Sequence of chain 1.C:
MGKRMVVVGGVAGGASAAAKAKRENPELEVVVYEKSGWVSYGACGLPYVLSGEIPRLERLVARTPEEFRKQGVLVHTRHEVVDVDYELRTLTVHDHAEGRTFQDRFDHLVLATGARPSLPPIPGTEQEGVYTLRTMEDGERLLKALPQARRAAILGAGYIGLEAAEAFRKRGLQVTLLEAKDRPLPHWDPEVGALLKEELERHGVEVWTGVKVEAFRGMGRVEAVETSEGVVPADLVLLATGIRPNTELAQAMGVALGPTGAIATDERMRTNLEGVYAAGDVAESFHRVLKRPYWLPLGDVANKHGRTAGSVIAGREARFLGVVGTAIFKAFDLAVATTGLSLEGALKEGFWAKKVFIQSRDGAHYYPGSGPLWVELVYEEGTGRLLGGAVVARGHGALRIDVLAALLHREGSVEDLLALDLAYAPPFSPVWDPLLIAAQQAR

Sequence of chain 2.D:
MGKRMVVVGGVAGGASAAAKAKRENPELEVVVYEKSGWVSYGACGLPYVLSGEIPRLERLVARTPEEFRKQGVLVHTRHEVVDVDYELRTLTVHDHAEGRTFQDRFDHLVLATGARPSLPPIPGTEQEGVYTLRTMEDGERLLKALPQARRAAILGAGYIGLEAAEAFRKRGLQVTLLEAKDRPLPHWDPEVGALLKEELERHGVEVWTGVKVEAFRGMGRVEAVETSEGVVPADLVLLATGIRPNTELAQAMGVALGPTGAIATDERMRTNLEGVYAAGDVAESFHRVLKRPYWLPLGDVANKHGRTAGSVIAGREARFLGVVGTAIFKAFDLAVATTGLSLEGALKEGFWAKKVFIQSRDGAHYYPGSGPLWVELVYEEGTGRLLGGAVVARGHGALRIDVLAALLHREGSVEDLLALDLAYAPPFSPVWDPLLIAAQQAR

A small-molecule ligand and the protein it binds are described below.
Small molecule (SMILES): CC1=CC(=O)c2ccccc2C1=O

Binding-site contacts:
Ligand atom C6K contacts residue PRO430 of chain 2.D at 3.5 Å (hydrophobic).
Ligand atom C10 contacts residue HIS365 of chain 2.D at 4.0 Å.
Ligand atom C10 contacts residue COA1 of chain 1.L at 4.5 Å.
Ligand atom C8K contacts residue COA1 of chain 1.L at 3.8 Å.
Ligand atom O4K contacts residue HIS365 of chain 2.D at 4.3 Å.
Ligand atom C11 contacts residue COA1 of chain 1.L at 4.1 Å.
Ligand atom C9K contacts residue HIS365 of chain 2.D at 4.1 Å.
Ligand atom C7K contacts residue VAL431 of chain 2.D at 3.5 Å (hydrophobic).
Ligand atom C6K contacts residue VAL431 of chain 2.D at 3.8 Å (hydrophobic).
Ligand atom C7K contacts residue TYR424 of chain 2.D at 4.3 Å (hydrophobic).
Ligand atom O1K contacts residue ALA62 of chain 1.C at 4.1 Å.
Ligand atom C4K contacts residue PRO430 of chain 2.D at 4.1 Å (hydrophobic).
Ligand atom C5K contacts residue PRO430 of chain 2.D at 4.0 Å (hydrophobic).
Ligand atom O4K contacts residue ARG361 of chain 2.D at 3.7 Å.
Ligand atom C8K contacts residue VAL431 of chain 2.D at 3.5 Å (hydrophobic).
Ligand atom C8K contacts residue TYR424 of chain 2.D at 4.5 Å (hydrophobic).
Ligand atom C8K contacts residue HIS365 of chain 2.D at 4.2 Å.
Ligand atom C4K contacts residue HIS365 of chain 2.D at 4.4 Å.
Ligand atom C6K contacts residue HIS365 of chain 2.D at 3.5 Å.
Ligand atom O1K contacts residue COA1 of chain 1.L at 3.8 Å.
Ligand atom C7K contacts residue ALA364 of chain 2.D at 3.7 Å (hydrophobic).
Ligand atom C7K contacts residue HIS365 of chain 2.D at 4.0 Å.
Ligand atom C1K contacts residue COA1 of chain 1.L at 4.2 Å.
Ligand atom C5K contacts residue HIS365 of chain 2.D at 3.8 Å.
Ligand atom C10 contacts residue VAL431 of chain 2.D at 4.1 Å (hydrophobic).
Ligand atom C2K contacts residue COA1 of chain 1.L at 3.7 Å.
Ligand atom C9K contacts residue VAL431 of chain 2.D at 3.4 Å (hydrophobic).
Ligand atom C5K contacts residue VAL431 of chain 2.D at 4.4 Å (hydrophobic).
Ligand atom C6K contacts residue ALA364 of chain 2.D at 3.7 Å (hydrophobic).
Ligand atom C7K contacts residue PRO430 of chain 2.D at 3.9 Å (hydrophobic).
Ligand atom C9K contacts residue COA1 of chain 1.L at 3.4 Å.
Ligand atom O4K contacts residue PRO430 of chain 2.D at 3.7 Å.